This small molecule binds to this protein.
Small molecule (SMILES): Nc1nc2c(ncn2[C@@H]2O[C@H](CO[P](=O)(O)O[P](=O)(O)NP(=O)(O)O)[C@@H](O)[C@H]2O)c(=O)[nH]1

Binding-site contacts:
Ligand atom N7 contacts residue ALA18 of chain 1.A at 3.5 Å.
Ligand atom N2 contacts residue LEU120 of chain 1.A at 3.5 Å.
Ligand atom O6 contacts residue SER145 of chain 1.A at 3.5 Å.
Ligand atom C5' contacts residue GLY13 of chain 1.A at 3.4 Å.
Ligand atom O1A contacts residue GLY15 of chain 1.A at 3.2 Å.
Ligand atom O1B contacts residue GLY13 of chain 1.A at 3.3 Å (h-bond).
Ligand atom O1B contacts residue LYS16 of chain 1.A at 2.9 Å (salt-bridge).
Ligand atom C6 contacts residue ASP119 of chain 1.A at 3.6 Å.
Ligand atom N7 contacts residue ASN116 of chain 1.A at 3.3 Å (h-bond).
Ligand atom PG contacts residue MG1 of chain 1.C at 3.2 Å.
Ligand atom O2G contacts residue MG1 of chain 1.C at 2.0 Å.
Ligand atom O3G contacts residue GLY60 of chain 1.A at 3.0 Å (h-bond).
Ligand atom PB contacts residue LYS16 of chain 1.A at 3.6 Å.
Ligand atom O2' contacts residue PHE28 of chain 1.A at 3.4 Å.
Ligand atom O6 contacts residue ASP119 of chain 1.A at 3.5 Å (salt-bridge).
Ligand atom O6 contacts residue ALA146 of chain 1.A at 2.9 Å (h-bond).
Ligand atom O3G contacts residue LYS16 of chain 1.A at 2.6 Å (salt-bridge).
Ligand atom C8 contacts residue ALA18 of chain 1.A at 3.5 Å (hydrophobic).
Ligand atom O2' contacts residue ASP30 of chain 1.A at 3.3 Å.
Ligand atom O1B contacts residue VAL14 of chain 1.A at 3.3 Å (h-bond).
Ligand atom O2G contacts residue THR35 of chain 1.A at 2.9 Å (h-bond).
Ligand atom O3A contacts residue GLY15 of chain 1.A at 3.2 Å (h-bond).
Ligand atom C6 contacts residue LYS117 of chain 1.A at 3.6 Å.
Ligand atom O1B contacts residue GLY15 of chain 1.A at 3.1 Å (h-bond).
Ligand atom O2B contacts residue LYS16 of chain 1.A at 3.5 Å (salt-bridge).
Ligand atom O3G contacts residue GLY12 of chain 1.A at 3.4 Å.
Ligand atom N3B contacts residue MG1 of chain 1.C at 3.4 Å.
Ligand atom O2' contacts residue VAL29 of chain 1.A at 2.8 Å (h-bond).
Ligand atom N3B contacts residue GLY13 of chain 1.A at 3.1 Å (h-bond).
Ligand atom O1A contacts residue SER17 of chain 1.A at 3.5 Å (h-bond).
Ligand atom O1A contacts residue ALA18 of chain 1.A at 2.8 Å (h-bond).
Ligand atom O2B contacts residue SER17 of chain 1.A at 3.0 Å (h-bond).
Ligand atom O3A contacts residue GLY13 of chain 1.A at 3.5 Å.
Ligand atom PB contacts residue MG1 of chain 1.C at 3.2 Å.
Ligand atom N2 contacts residue ASP119 of chain 1.A at 2.8 Å (salt-bridge).
Ligand atom O6 contacts residue ASN116 of chain 1.A at 3.3 Å (h-bond).
Ligand atom O6 contacts residue LYS117 of chain 1.A at 3.3 Å.
Ligand atom O4' contacts residue LYS117 of chain 1.A at 3.1 Å (salt-bridge).
Ligand atom O2B contacts residue MG1 of chain 1.C at 2.0 Å.
Ligand atom N1 contacts residue ASP119 of chain 1.A at 2.8 Å (salt-bridge).

Sequence of chain 1.A:
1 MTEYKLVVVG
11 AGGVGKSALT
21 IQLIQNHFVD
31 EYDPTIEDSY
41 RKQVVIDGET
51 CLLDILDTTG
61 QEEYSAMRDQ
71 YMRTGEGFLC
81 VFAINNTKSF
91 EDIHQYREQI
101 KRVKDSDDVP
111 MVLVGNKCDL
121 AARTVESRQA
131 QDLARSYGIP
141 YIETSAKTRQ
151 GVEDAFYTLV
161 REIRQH